Binding-site contacts:
Ligand atom C3' contacts residue DA1 of chain 1.RC at 2.6 Å.
Ligand atom C2' contacts residue DA1 of chain 1.RC at 3.1 Å.
Ligand atom C4' contacts residue DA1 of chain 1.RC at 3.9 Å.
Ligand atom O3' contacts residue PRO205 of chain 1.R at 4.2 Å.
Ligand atom C5' contacts residue PRO205 of chain 1.R at 4.5 Å (hydrophobic).
Ligand atom C5' contacts residue DA1 of chain 1.RC at 4.4 Å.
Ligand atom O3' contacts residue DA1 of chain 1.RC at 1.6 Å.
Ligand atom O5' contacts residue DA1 of chain 1.RC at 4.3 Å.

The small molecule below binds the protein below.
Small molecule (SMILES): Nc1ccn([C@H]2C[C@H](O)[C@@H](COP(=O)(O)O)O2)c(=O)n1

Sequence of chain 1.R:
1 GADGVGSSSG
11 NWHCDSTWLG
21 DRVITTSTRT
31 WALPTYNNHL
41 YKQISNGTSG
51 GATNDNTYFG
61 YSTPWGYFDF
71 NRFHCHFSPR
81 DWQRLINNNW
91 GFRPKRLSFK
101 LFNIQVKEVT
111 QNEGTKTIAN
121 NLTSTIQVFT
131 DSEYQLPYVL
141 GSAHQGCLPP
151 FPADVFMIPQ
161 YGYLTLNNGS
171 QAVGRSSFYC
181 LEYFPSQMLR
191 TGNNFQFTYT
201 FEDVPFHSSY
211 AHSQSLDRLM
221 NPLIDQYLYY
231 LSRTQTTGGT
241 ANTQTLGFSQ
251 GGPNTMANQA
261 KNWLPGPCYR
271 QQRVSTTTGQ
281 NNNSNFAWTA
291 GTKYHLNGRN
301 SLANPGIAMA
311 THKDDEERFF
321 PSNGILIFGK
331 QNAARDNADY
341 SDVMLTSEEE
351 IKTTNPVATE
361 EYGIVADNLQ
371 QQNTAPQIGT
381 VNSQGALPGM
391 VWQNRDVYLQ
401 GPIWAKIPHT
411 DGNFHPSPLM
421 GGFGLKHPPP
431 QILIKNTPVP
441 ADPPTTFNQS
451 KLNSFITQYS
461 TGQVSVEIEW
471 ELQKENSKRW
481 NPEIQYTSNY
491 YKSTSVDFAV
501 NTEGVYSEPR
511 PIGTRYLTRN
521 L